Sequence of chain 1.B:
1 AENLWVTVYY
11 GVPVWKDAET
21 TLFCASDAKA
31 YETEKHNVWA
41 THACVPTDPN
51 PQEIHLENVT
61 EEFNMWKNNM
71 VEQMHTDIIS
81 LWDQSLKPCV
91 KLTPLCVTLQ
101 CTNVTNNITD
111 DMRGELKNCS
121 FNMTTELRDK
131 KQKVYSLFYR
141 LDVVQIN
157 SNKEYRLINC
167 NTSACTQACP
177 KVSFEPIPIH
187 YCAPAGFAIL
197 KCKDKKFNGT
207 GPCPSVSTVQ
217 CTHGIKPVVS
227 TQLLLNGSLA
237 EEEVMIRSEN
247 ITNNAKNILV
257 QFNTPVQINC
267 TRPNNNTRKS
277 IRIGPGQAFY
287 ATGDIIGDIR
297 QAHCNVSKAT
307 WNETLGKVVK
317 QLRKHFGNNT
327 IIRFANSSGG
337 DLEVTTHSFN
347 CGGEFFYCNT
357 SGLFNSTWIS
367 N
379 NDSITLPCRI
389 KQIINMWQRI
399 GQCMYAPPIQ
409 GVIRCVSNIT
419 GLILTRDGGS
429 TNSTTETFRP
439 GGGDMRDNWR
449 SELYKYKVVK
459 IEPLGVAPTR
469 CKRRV

The small molecule below binds the protein below.
Small molecule (SMILES): CC(=O)N[C@H]1[C@H](O[C@H]2[C@H](O)[C@@H](NC(C)=O)CO[C@@H]2CO)O[C@H](CO)[C@@H](O[C@@H]2O[C@H](CO)[C@@H](O)[C@H](O)[C@@H]2O)[C@@H]1O

Binding-site contacts:
Ligand atom C7 contacts residue TYR135 of chain 1.B at 4.0 Å (hydrophobic).
Ligand atom C3 contacts residue TYR135 of chain 1.B at 3.8 Å (hydrophobic).
Ligand atom C5 contacts residue TYR135 of chain 1.B at 4.3 Å (hydrophobic).
Ligand atom C8 contacts residue TYR135 of chain 1.B at 4.2 Å (hydrophobic).
Ligand atom C1 contacts residue ASN118 of chain 1.B at 1.4 Å.
Ligand atom O7 contacts residue ASN118 of chain 1.B at 3.0 Å (h-bond).
Ligand atom O4 contacts residue TYR135 of chain 1.B at 4.4 Å.
Ligand atom O5 contacts residue TYR135 of chain 1.B at 4.5 Å.
Ligand atom C3 contacts residue ASN118 of chain 1.B at 3.8 Å.
Ligand atom O7 contacts residue THR105 of chain 1.B at 3.7 Å.
Ligand atom C8 contacts residue VAL104 of chain 1.B at 4.2 Å (hydrophobic).
Ligand atom C1 contacts residue TYR135 of chain 1.B at 3.9 Å (hydrophobic).
Ligand atom O7 contacts residue VAL104 of chain 1.B at 4.2 Å.
Ligand atom O7 contacts residue TYR135 of chain 1.B at 3.3 Å.
Ligand atom C8 contacts residue ASP290 of chain 1.B at 3.4 Å.
Ligand atom C4 contacts residue ASN118 of chain 1.B at 4.2 Å.
Ligand atom C5 contacts residue ASN118 of chain 1.B at 3.6 Å.
Ligand atom C8 contacts residue LEU137 of chain 1.B at 4.2 Å (hydrophobic).
Ligand atom C8 contacts residue ASN118 of chain 1.B at 4.4 Å.
Ligand atom C7 contacts residue ASN118 of chain 1.B at 3.2 Å.
Ligand atom N2 contacts residue ASN118 of chain 1.B at 2.9 Å (h-bond).
Ligand atom C2 contacts residue TYR135 of chain 1.B at 4.2 Å (hydrophobic).
Ligand atom N2 contacts residue TYR135 of chain 1.B at 4.0 Å.
Ligand atom O5 contacts residue ASN118 of chain 1.B at 2.3 Å (h-bond).
Ligand atom C2 contacts residue ASN118 of chain 1.B at 2.5 Å.